This protein binds this small molecule.
Small molecule (SMILES): C[C@@H](O)[C@H](NC(=O)c1ccc(C#CC#Cc2ccccc2)cc1)C(=O)NO

Sequence of chain 1.C:
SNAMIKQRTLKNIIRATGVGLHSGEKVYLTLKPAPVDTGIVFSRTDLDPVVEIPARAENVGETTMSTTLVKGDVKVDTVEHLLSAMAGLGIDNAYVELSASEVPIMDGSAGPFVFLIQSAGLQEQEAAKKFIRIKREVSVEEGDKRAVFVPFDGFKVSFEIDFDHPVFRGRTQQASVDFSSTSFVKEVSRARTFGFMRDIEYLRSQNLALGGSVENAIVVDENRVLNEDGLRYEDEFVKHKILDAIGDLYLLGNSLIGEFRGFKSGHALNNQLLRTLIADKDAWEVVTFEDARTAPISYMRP

Binding-site contacts:
Ligand atom O01 contacts residue HIS240 of chain 1.C at 2.8 Å (h-bond).
Ligand atom C02 contacts residue THR193 of chain 1.C at 3.3 Å.
Ligand atom C10 contacts residue THR193 of chain 1.C at 3.3 Å.
Ligand atom C18 contacts residue GLY212 of chain 1.C at 3.5 Å.
Ligand atom O04 contacts residue ASP244 of chain 1.C at 2.9 Å (salt-bridge).
Ligand atom O04 contacts residue GLU80 of chain 1.C at 2.4 Å (salt-bridge).
Ligand atom C15 contacts residue ILE200 of chain 1.C at 3.6 Å (hydrophobic).
Ligand atom C17 contacts residue ILE200 of chain 1.C at 3.6 Å (hydrophobic).
Ligand atom C10 contacts residue LEU21 of chain 1.C at 3.8 Å (hydrophobic).
Ligand atom C02 contacts residue ZN1 of chain 1.J at 2.9 Å.
Ligand atom C19 contacts residue GLY212 of chain 1.C at 3.7 Å.
Ligand atom N06 contacts residue PHE194 of chain 1.C at 3.7 Å.
Ligand atom N03 contacts residue HIS267 of chain 1.C at 2.9 Å (h-bond).
Ligand atom C20 contacts residue ARG204 of chain 1.C at 3.4 Å.
Ligand atom O01 contacts residue ZN1 of chain 1.J at 2.2 Å.
Ligand atom O08 contacts residue MET65 of chain 1.C at 3.5 Å (h-bond).
Ligand atom O01 contacts residue ASP244 of chain 1.C at 3.4 Å (salt-bridge).
Ligand atom C13 contacts residue ALA209 of chain 1.C at 3.8 Å (hydrophobic).
Ligand atom C02 contacts residue ASP244 of chain 1.C at 3.6 Å.
Ligand atom C16 contacts residue GLY212 of chain 1.C at 3.8 Å.
Ligand atom O27 contacts residue PHE194 of chain 1.C at 3.5 Å (h-bond).
Ligand atom O04 contacts residue HIS267 of chain 1.C at 3.1 Å (h-bond).
Ligand atom C10 contacts residue PHE194 of chain 1.C at 3.5 Å (hydrophobic).
Ligand atom C17 contacts residue SER213 of chain 1.C at 3.6 Å.
Ligand atom O04 contacts residue ZN1 of chain 1.J at 2.1 Å.
Ligand atom O01 contacts residue HIS81 of chain 1.C at 3.6 Å (h-bond).
Ligand atom O04 contacts residue HIS81 of chain 1.C at 3.1 Å (h-bond).
Ligand atom C18 contacts residue SER213 of chain 1.C at 3.6 Å.
Ligand atom N03 contacts residue ZN1 of chain 1.J at 3.0 Å.
Ligand atom C17 contacts residue GLY212 of chain 1.C at 3.6 Å.
Ligand atom N06 contacts residue THR193 of chain 1.C at 3.2 Å (h-bond).
Ligand atom C16 contacts residue ILE200 of chain 1.C at 3.5 Å (hydrophobic).
Ligand atom C20 contacts residue ILE200 of chain 1.C at 3.7 Å (hydrophobic).
Ligand atom C05 contacts residue THR193 of chain 1.C at 3.8 Å.
Ligand atom C26 contacts residue LYS241 of chain 1.C at 3.7 Å.
Ligand atom C24 contacts residue SER213 of chain 1.C at 3.7 Å.
Ligand atom O01 contacts residue THR193 of chain 1.C at 2.5 Å (h-bond).
Ligand atom N03 contacts residue MET65 of chain 1.C at 3.5 Å (h-bond).
Ligand atom N03 contacts residue ASP244 of chain 1.C at 3.7 Å.
Ligand atom N03 contacts residue GLU80 of chain 1.C at 2.9 Å (salt-bridge).